Sequence of chain 1.D:
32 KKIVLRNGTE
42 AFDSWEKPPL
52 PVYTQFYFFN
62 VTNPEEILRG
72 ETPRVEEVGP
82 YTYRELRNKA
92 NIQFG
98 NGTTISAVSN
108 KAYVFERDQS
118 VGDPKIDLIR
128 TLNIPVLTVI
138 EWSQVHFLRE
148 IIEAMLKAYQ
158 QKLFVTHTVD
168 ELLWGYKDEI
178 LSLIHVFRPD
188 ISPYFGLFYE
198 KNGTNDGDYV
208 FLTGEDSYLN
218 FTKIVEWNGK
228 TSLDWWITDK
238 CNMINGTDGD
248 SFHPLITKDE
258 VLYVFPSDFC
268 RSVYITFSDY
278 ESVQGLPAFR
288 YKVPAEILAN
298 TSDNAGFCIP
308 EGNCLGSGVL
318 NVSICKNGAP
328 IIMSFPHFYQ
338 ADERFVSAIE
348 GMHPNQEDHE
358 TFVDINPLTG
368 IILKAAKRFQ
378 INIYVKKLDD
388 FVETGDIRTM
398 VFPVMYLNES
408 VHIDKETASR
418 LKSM

This small molecule binds to this protein.
Small molecule (SMILES): CC(=O)N[C@H]1[C@H](O[C@H]2[C@H](O)[C@@H](NC(C)=O)CO[C@@H]2CO)O[C@H](CO)[C@@H](O)[C@@H]1O

Binding-site contacts:
Ligand atom C3 contacts residue ASN61 of chain 1.D at 3.7 Å.
Ligand atom C8 contacts residue ASP124 of chain 1.D at 4.4 Å.
Ligand atom C8 contacts residue ARG127 of chain 1.D at 3.9 Å.
Ligand atom C1 contacts residue ARG127 of chain 1.D at 4.5 Å.
Ligand atom C1 contacts residue ILE126 of chain 1.D at 4.5 Å (hydrophobic).
Ligand atom C8 contacts residue THR163 of chain 1.D at 3.8 Å.
Ligand atom C7 contacts residue ASN61 of chain 1.D at 3.7 Å.
Ligand atom C8 contacts residue LEU125 of chain 1.D at 3.9 Å (hydrophobic).
Ligand atom O5 contacts residue ASN61 of chain 1.D at 2.3 Å (h-bond).
Ligand atom C2 contacts residue ASN61 of chain 1.D at 2.5 Å.
Ligand atom C1 contacts residue LEU125 of chain 1.D at 3.4 Å (hydrophobic).
Ligand atom O6 contacts residue ARG127 of chain 1.D at 3.8 Å.
Ligand atom C4 contacts residue ASN61 of chain 1.D at 4.2 Å.
Ligand atom C2 contacts residue LEU125 of chain 1.D at 3.5 Å (hydrophobic).
Ligand atom O3 contacts residue LEU125 of chain 1.D at 4.3 Å.
Ligand atom O4 contacts residue LEU125 of chain 1.D at 4.1 Å.
Ligand atom C7 contacts residue LEU125 of chain 1.D at 3.8 Å (hydrophobic).
Ligand atom N2 contacts residue ASN61 of chain 1.D at 2.9 Å (h-bond).
Ligand atom O7 contacts residue LEU125 of chain 1.D at 3.8 Å.
Ligand atom C5 contacts residue ASN61 of chain 1.D at 3.6 Å.
Ligand atom C7 contacts residue THR163 of chain 1.D at 4.2 Å.
Ligand atom C8 contacts residue VAL79 of chain 1.D at 4.0 Å (hydrophobic).
Ligand atom O7 contacts residue THR163 of chain 1.D at 3.6 Å.
Ligand atom C1 contacts residue ASN61 of chain 1.D at 1.4 Å.
Ligand atom C3 contacts residue LEU125 of chain 1.D at 3.6 Å (hydrophobic).
Ligand atom O7 contacts residue ASN61 of chain 1.D at 3.9 Å.
Ligand atom N2 contacts residue LEU125 of chain 1.D at 2.8 Å (h-bond).
Ligand atom C6 contacts residue ARG127 of chain 1.D at 3.4 Å.